The small molecule below binds the protein below.
Small molecule (SMILES): COc1cc([C@@H]2OC[C@@H]3[C@H]2CO[C@H]3c2ccc(O)c(OC)c2)ccc1O

Sequence of chain 1.F:
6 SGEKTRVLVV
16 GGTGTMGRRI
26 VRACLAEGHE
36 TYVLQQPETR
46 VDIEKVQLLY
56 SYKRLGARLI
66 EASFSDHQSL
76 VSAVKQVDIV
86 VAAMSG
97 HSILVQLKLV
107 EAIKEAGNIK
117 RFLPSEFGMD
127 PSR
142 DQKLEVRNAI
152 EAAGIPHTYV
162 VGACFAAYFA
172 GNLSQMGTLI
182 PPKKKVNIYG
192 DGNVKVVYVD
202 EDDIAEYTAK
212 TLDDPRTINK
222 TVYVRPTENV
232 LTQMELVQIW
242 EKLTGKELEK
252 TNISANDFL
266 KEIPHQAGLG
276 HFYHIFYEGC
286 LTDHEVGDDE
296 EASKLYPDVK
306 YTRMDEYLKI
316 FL

Sequence of chain 1.B:
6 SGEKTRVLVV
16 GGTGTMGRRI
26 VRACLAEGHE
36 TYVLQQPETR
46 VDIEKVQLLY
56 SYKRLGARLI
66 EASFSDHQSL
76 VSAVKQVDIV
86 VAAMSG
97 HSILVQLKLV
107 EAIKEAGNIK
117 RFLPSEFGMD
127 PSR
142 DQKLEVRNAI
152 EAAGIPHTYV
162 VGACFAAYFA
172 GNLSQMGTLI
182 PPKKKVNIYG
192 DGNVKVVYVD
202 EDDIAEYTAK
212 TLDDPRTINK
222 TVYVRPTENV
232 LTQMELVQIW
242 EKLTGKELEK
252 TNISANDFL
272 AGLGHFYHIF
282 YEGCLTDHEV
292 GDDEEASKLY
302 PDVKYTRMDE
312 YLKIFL

Binding-site contacts:
Ligand atom OAY contacts residue MET177 of chain 1.F at 3.8 Å.
Ligand atom CAP contacts residue NDP1 of chain 1.R at 3.4 Å.
Ligand atom CAX contacts residue ASN173 of chain 1.F at 3.3 Å.
Ligand atom CAR contacts residue NDP1 of chain 1.R at 3.9 Å.
Ligand atom CAV contacts residue NDP1 of chain 1.R at 3.2 Å.
Ligand atom OAI contacts residue TYR169 of chain 1.F at 3.1 Å.
Ligand atom CAJ contacts residue NDP1 of chain 1.R at 3.8 Å.
Ligand atom CAV contacts residue ALA164 of chain 1.F at 3.9 Å (hydrophobic).
Ligand atom CAD contacts residue PHE277 of chain 1.F at 3.8 Å (hydrophobic).
Ligand atom OAM contacts residue HIS276 of chain 1.F at 3.7 Å.
Ligand atom CAX contacts residue THR179 of chain 1.F at 3.5 Å.
Ligand atom OAU contacts residue GLY124 of chain 1.F at 3.5 Å.
Ligand atom CAS contacts residue NDP1 of chain 1.R at 3.6 Å.
Ligand atom OAZ contacts residue GLY124 of chain 1.F at 3.7 Å.
Ligand atom CAR contacts residue HIS276 of chain 1.F at 3.6 Å.
Ligand atom OAW contacts residue VAL46 of chain 1.B at 3.8 Å.
Ligand atom CAB contacts residue GLY273 of chain 1.F at 3.9 Å.
Ligand atom CAQ contacts residue HIS276 of chain 1.F at 3.9 Å.
Ligand atom CAS contacts residue HIS276 of chain 1.F at 3.1 Å.
Ligand atom CAX contacts residue GLN176 of chain 1.F at 3.8 Å.
Ligand atom CAT contacts residue HIS276 of chain 1.F at 3.4 Å.
Ligand atom CAC contacts residue GLY273 of chain 1.F at 3.8 Å.
Ligand atom OAY contacts residue GLY178 of chain 1.F at 3.1 Å (h-bond).
Ligand atom CAO contacts residue HIS276 of chain 1.F at 3.6 Å.
Ligand atom OAZ contacts residue MET125 of chain 1.F at 3.0 Å (h-bond).
Ligand atom CAQ contacts residue NDP1 of chain 1.R at 3.6 Å.
Ligand atom CAL contacts residue HIS276 of chain 1.F at 3.3 Å.
Ligand atom OAU contacts residue MET125 of chain 1.F at 3.1 Å (h-bond).
Ligand atom OAU contacts residue NDP1 of chain 1.R at 3.5 Å (h-bond).
Ligand atom CAO contacts residue NDP1 of chain 1.R at 3.7 Å.
Ligand atom OAW contacts residue MET177 of chain 1.F at 3.8 Å.
Ligand atom CAE contacts residue PHE277 of chain 1.F at 3.6 Å (hydrophobic).
Ligand atom CAN contacts residue PHE170 of chain 1.F at 3.8 Å (hydrophobic).
Ligand atom OAM contacts residue PHE170 of chain 1.F at 3.5 Å.
Ligand atom OAW contacts residue GLY178 of chain 1.F at 3.3 Å (h-bond).
Ligand atom CAN contacts residue NDP1 of chain 1.R at 3.2 Å.
Ligand atom CAF contacts residue PHE277 of chain 1.F at 3.9 Å (hydrophobic).
Ligand atom CAX contacts residue TYR169 of chain 1.F at 3.6 Å (hydrophobic).
Ligand atom CAB contacts residue ALA272 of chain 1.F at 3.3 Å (hydrophobic).
Ligand atom CAH contacts residue TYR169 of chain 1.F at 3.5 Å (hydrophobic).